Sequence of chain 1.C:
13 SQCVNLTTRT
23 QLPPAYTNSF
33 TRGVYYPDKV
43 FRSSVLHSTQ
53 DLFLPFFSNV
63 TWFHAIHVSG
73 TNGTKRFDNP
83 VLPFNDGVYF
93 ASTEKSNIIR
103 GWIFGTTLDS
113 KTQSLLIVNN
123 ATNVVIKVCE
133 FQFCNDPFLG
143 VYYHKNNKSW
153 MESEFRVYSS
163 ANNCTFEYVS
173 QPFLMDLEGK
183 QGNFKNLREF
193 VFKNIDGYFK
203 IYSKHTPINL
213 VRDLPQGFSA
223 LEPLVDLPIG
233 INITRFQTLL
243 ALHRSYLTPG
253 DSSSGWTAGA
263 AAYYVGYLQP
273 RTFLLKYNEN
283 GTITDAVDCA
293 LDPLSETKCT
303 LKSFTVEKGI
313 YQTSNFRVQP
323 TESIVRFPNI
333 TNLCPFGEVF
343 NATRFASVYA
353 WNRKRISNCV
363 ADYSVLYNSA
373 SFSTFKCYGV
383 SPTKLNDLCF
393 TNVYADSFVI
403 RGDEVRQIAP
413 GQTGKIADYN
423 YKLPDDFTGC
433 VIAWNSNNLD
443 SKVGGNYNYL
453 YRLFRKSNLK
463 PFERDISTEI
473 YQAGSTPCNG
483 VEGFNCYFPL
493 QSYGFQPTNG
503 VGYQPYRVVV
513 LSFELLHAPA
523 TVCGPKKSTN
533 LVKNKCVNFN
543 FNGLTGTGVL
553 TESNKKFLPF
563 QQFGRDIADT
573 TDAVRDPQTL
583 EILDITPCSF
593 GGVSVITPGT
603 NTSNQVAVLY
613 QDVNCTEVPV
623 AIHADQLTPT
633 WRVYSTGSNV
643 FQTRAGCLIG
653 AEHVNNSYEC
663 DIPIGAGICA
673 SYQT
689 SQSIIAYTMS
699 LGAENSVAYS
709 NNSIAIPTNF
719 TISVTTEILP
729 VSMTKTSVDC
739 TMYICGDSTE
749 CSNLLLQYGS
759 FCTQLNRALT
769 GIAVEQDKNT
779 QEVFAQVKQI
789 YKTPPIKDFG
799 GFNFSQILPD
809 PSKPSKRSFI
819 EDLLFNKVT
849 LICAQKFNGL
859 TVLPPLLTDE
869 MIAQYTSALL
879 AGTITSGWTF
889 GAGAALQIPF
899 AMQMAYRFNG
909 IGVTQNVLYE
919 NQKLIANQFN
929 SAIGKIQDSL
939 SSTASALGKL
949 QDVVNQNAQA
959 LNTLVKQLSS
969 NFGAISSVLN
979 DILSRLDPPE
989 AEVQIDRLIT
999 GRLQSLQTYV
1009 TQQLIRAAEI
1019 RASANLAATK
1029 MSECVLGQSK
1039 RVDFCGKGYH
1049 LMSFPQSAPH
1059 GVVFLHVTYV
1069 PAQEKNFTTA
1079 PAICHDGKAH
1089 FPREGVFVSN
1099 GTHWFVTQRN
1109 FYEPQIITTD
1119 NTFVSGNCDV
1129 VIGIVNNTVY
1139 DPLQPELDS

Binding-site contacts:
Ligand atom C4 contacts residue SER803 of chain 1.C at 4.5 Å.
Ligand atom O5 contacts residue GLN804 of chain 1.C at 3.9 Å.
Ligand atom C6 contacts residue SER803 of chain 1.C at 4.4 Å.
Ligand atom C6 contacts residue GLN804 of chain 1.C at 3.3 Å.
Ligand atom C3 contacts residue SER803 of chain 1.C at 4.3 Å.
Ligand atom C7 contacts residue GLN804 of chain 1.C at 4.4 Å.
Ligand atom C3 contacts residue ASN801 of chain 1.C at 3.8 Å.
Ligand atom O5 contacts residue ASN801 of chain 1.C at 2.4 Å (h-bond).
Ligand atom C5 contacts residue GLN804 of chain 1.C at 3.5 Å.
Ligand atom O6 contacts residue GLN804 of chain 1.C at 3.1 Å (h-bond).
Ligand atom C4 contacts residue ASN801 of chain 1.C at 4.2 Å.
Ligand atom N2 contacts residue ASN801 of chain 1.C at 2.9 Å (h-bond).
Ligand atom C1 contacts residue SER803 of chain 1.C at 3.0 Å.
Ligand atom C2 contacts residue ASN801 of chain 1.C at 2.5 Å.
Ligand atom C5 contacts residue SER803 of chain 1.C at 3.5 Å.
Ligand atom C5 contacts residue ASN801 of chain 1.C at 3.7 Å.
Ligand atom C1 contacts residue ASN801 of chain 1.C at 1.4 Å.
Ligand atom O5 contacts residue SER803 of chain 1.C at 3.4 Å (h-bond).
Ligand atom C7 contacts residue ASN801 of chain 1.C at 4.0 Å.
Ligand atom C2 contacts residue SER803 of chain 1.C at 4.1 Å.
Ligand atom C8 contacts residue GLN804 of chain 1.C at 3.6 Å.

This protein binds this small molecule.
Small molecule (SMILES): CC(=O)N[C@H]1[C@H](O[C@H]2[C@H](O)[C@@H](NC(C)=O)CO[C@@H]2CO)O[C@H](CO)[C@@H](O[C@@H]2O[C@H](CO)[C@@H](O)[C@H](O[C@H]3O[C@H](CO)[C@@H](O)[C@H](O)[C@@H]3O)[C@@H]2O)[C@@H]1O